The small molecule below binds the protein below.
Small molecule (SMILES): CC(=O)N[C@H]1[C@H](O[C@H]2[C@H](O)[C@@H](NC(C)=O)CO[C@@H]2CO)O[C@H](CO)[C@@H](O)[C@@H]1O

Binding-site contacts:
Ligand atom O7 contacts residue ASN263 of chain 1.E at 3.4 Å (h-bond).
Ligand atom C2 contacts residue GLN261 of chain 1.E at 3.6 Å.
Ligand atom C7 contacts residue ASN299 of chain 1.E at 4.4 Å.
Ligand atom C3 contacts residue ASN263 of chain 1.E at 3.9 Å.
Ligand atom C8 contacts residue ASN263 of chain 1.E at 3.9 Å.
Ligand atom C8 contacts residue GLN261 of chain 1.E at 3.6 Å.
Ligand atom C5 contacts residue ARG410 of chain 1.E at 4.4 Å.
Ligand atom C7 contacts residue ASN263 of chain 1.E at 3.4 Å.
Ligand atom O5 contacts residue VAL412 of chain 1.E at 4.5 Å.
Ligand atom C1 contacts residue GLN261 of chain 1.E at 3.9 Å.
Ligand atom O7 contacts residue ASN299 of chain 1.E at 4.2 Å.
Ligand atom C1 contacts residue VAL412 of chain 1.E at 4.3 Å (hydrophobic).
Ligand atom C8 contacts residue ASN299 of chain 1.E at 3.6 Å.
Ligand atom C3 contacts residue GLN261 of chain 1.E at 3.5 Å.
Ligand atom C4 contacts residue ASN263 of chain 1.E at 4.3 Å.
Ligand atom C6 contacts residue ARG410 of chain 1.E at 4.5 Å.
Ligand atom N2 contacts residue GLN261 of chain 1.E at 3.0 Å (h-bond).
Ligand atom N2 contacts residue ASN263 of chain 1.E at 3.0 Å (h-bond).
Ligand atom O3 contacts residue GLN261 of chain 1.E at 4.0 Å.
Ligand atom C8 contacts residue SER301 of chain 1.E at 3.8 Å.
Ligand atom C1 contacts residue ASN263 of chain 1.E at 1.5 Å.
Ligand atom C7 contacts residue GLN261 of chain 1.E at 4.0 Å.
Ligand atom O5 contacts residue ASN263 of chain 1.E at 2.4 Å (h-bond).
Ligand atom O5 contacts residue ARG410 of chain 1.E at 3.1 Å (salt-bridge).
Ligand atom C5 contacts residue ASN263 of chain 1.E at 3.8 Å.
Ligand atom C1 contacts residue ARG410 of chain 1.E at 3.7 Å.
Ligand atom C2 contacts residue ASN263 of chain 1.E at 2.5 Å.
Ligand atom C8 contacts residue VAL300 of chain 1.E at 4.3 Å (hydrophobic).

Sequence of chain 1.E:
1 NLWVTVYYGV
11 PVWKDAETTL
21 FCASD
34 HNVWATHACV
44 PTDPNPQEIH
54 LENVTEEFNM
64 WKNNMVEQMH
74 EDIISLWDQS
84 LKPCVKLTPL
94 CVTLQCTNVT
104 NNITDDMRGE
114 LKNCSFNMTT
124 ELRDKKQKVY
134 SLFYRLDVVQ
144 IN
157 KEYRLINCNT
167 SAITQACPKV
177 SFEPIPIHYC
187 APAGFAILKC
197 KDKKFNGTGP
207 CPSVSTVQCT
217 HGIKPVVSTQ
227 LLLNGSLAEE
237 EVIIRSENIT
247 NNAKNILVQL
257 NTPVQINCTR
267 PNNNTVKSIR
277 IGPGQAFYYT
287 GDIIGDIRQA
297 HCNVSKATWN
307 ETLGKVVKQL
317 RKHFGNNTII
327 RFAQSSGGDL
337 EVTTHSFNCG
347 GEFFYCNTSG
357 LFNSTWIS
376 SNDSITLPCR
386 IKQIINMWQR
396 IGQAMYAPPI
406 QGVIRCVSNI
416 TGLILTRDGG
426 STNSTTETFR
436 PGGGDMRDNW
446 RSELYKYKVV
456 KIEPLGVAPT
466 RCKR